Sequence of chain 1.E:
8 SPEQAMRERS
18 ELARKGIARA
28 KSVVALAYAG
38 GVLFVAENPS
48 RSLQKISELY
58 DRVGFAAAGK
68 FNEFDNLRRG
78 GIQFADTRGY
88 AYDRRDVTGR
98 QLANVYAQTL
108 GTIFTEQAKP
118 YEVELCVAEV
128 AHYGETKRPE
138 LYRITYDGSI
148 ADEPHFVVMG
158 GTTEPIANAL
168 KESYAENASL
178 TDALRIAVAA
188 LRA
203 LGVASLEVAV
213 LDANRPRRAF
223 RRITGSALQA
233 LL

This protein binds this small molecule.
Small molecule (SMILES): CC(C)C[C@H](NC(=O)[C@H](Cc1ccc(O)cc1)NC(=O)[C@H](CCC(N)=O)NC(=O)CNC(=O)[C@H](CC(C)C)NC(=O)[C@H](CC(N)=O)NC(=O)[C@@H](N)CO)C(=O)O

Sequence of chain 1.F:
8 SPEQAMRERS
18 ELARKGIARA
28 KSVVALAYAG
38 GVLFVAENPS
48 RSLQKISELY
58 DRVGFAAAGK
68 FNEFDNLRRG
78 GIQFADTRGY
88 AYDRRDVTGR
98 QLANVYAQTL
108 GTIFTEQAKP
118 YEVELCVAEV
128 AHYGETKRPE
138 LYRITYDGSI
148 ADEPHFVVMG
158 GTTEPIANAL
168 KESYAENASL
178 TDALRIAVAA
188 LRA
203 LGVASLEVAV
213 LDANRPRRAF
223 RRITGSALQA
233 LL

Binding-site contacts:
Ligand atom OXT contacts residue LYS52 of chain 1.E at 3.4 Å (salt-bridge).
Ligand atom O contacts residue LYS52 of chain 1.E at 2.6 Å (salt-bridge).
Ligand atom OXT contacts residue ALA65 of chain 1.E at 3.5 Å.
Ligand atom CD1 contacts residue PHE68 of chain 1.E at 3.6 Å (hydrophobic).
Ligand atom O contacts residue ALA27 of chain 1.E at 3.6 Å.
Ligand atom C contacts residue SER146 of chain 1.F at 3.6 Å.
Ligand atom CE2 contacts residue GLU119 of chain 1.E at 3.2 Å.
Ligand atom O contacts residue LYS28 of chain 1.E at 2.8 Å (salt-bridge).
Ligand atom CG contacts residue ARG26 of chain 1.E at 3.5 Å.
Ligand atom CD contacts residue LEU50 of chain 1.E at 3.6 Å (hydrophobic).
Ligand atom CD2 contacts residue GLY23 of chain 1.E at 3.7 Å.
Ligand atom C contacts residue LYS52 of chain 1.E at 3.2 Å.
Ligand atom CZ contacts residue GLU119 of chain 1.E at 3.3 Å.
Ligand atom O contacts residue ASP144 of chain 1.F at 3.5 Å (salt-bridge).
Ligand atom OE1 contacts residue ILE147 of chain 1.F at 3.3 Å.
Ligand atom C contacts residue ALA27 of chain 1.E at 3.6 Å (hydrophobic).
Ligand atom C contacts residue GLY66 of chain 1.E at 3.7 Å.
Ligand atom C contacts residue GLY66 of chain 1.E at 3.8 Å.
Ligand atom OE1 contacts residue LEU50 of chain 1.E at 3.3 Å.
Ligand atom CA contacts residue ARG14 of chain 1.F at 3.6 Å.
Ligand atom O contacts residue ARG14 of chain 1.F at 3.1 Å (salt-bridge).
Ligand atom CD2 contacts residue LYS67 of chain 1.E at 3.7 Å.
Ligand atom CD contacts residue ILE147 of chain 1.F at 3.7 Å (hydrophobic).
Ligand atom CD2 contacts residue ARG14 of chain 1.F at 3.4 Å.
Ligand atom N contacts residue SER146 of chain 1.F at 2.9 Å (h-bond).
Ligand atom OXT contacts residue ALA27 of chain 1.E at 3.5 Å.
Ligand atom CA contacts residue GLY66 of chain 1.E at 3.7 Å.
Ligand atom CD1 contacts residue SER17 of chain 1.F at 3.5 Å.
Ligand atom N contacts residue ASP144 of chain 1.F at 3.6 Å.
Ligand atom N contacts residue GLY66 of chain 1.E at 2.9 Å (h-bond).
Ligand atom O contacts residue PHE68 of chain 1.E at 3.4 Å (h-bond).
Ligand atom OXT contacts residue GLY66 of chain 1.E at 2.8 Å (h-bond).
Ligand atom CB contacts residue SER146 of chain 1.F at 3.2 Å.
Ligand atom OH contacts residue GLU119 of chain 1.E at 2.7 Å (salt-bridge).
Ligand atom CD1 contacts residue LEU50 of chain 1.E at 3.7 Å (hydrophobic).
Ligand atom CB contacts residue ARG26 of chain 1.E at 3.1 Å.
Ligand atom CA contacts residue SER146 of chain 1.F at 3.2 Å.
Ligand atom CE1 contacts residue ARG26 of chain 1.E at 3.4 Å.
Ligand atom NE2 contacts residue LEU50 of chain 1.E at 3.4 Å.
Ligand atom NE2 contacts residue ILE147 of chain 1.F at 3.0 Å (h-bond).